Sequence of chain 4.A:
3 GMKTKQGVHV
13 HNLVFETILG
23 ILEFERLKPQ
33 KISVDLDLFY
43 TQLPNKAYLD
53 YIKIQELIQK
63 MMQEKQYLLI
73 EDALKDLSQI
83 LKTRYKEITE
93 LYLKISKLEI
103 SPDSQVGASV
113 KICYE

Sequence of chain 1.A:
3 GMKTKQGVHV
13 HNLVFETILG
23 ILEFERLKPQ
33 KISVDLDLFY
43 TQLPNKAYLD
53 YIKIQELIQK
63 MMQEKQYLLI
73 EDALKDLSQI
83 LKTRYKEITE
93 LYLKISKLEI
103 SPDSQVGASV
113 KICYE

This protein binds this small molecule.
Small molecule (SMILES): Nc1nc2nccnc2c(=O)[nH]1

Binding-site contacts:
Ligand atom C4 contacts residue LEU71 of chain 4.A at 3.6 Å (hydrophobic).
Ligand atom C3 contacts residue GLU73 of chain 4.A at 3.6 Å.
Ligand atom N1 contacts residue TYR50 of chain 1.A at 3.4 Å.
Ligand atom N2 contacts residue GLU73 of chain 4.A at 2.9 Å (salt-bridge).
Ligand atom N6 contacts residue LEU51 of chain 1.A at 2.9 Å (h-bond).
Ligand atom C2 contacts residue TYR50 of chain 1.A at 3.7 Å (hydrophobic).
Ligand atom C4 contacts residue ILE72 of chain 4.A at 4.0 Å (hydrophobic).
Ligand atom C6 contacts residue ILE54 of chain 1.A at 4.0 Å (hydrophobic).
Ligand atom N4 contacts residue ILE23 of chain 4.A at 3.8 Å.
Ligand atom O4 contacts residue LYS99 of chain 4.A at 4.1 Å.
Ligand atom O4 contacts residue ILE72 of chain 4.A at 2.9 Å (h-bond).
Ligand atom N1 contacts residue TYR53 of chain 1.A at 3.2 Å.
Ligand atom C5 contacts residue ILE23 of chain 4.A at 3.8 Å (hydrophobic).
Ligand atom N4 contacts residue TYR53 of chain 1.A at 3.3 Å (h-bond).
Ligand atom N6 contacts residue TYR53 of chain 1.A at 4.1 Å.
Ligand atom N3 contacts residue TYR50 of chain 1.A at 3.7 Å.
Ligand atom C6 contacts residue ASP52 of chain 1.A at 3.2 Å.
Ligand atom C1 contacts residue TYR53 of chain 1.A at 3.2 Å (hydrophobic).
Ligand atom O4 contacts residue GLU73 of chain 4.A at 3.8 Å.
Ligand atom O4 contacts residue LEU71 of chain 4.A at 3.5 Å.
Ligand atom C6 contacts residue TYR53 of chain 1.A at 3.5 Å (hydrophobic).
Ligand atom C4 contacts residue TYR53 of chain 1.A at 3.6 Å (hydrophobic).
Ligand atom C2 contacts residue TYR53 of chain 1.A at 3.1 Å (hydrophobic).
Ligand atom N4 contacts residue LYS99 of chain 4.A at 3.7 Å.
Ligand atom N2 contacts residue LEU71 of chain 4.A at 4.0 Å.
Ligand atom N6 contacts residue VAL10 of chain 1.A at 3.9 Å.
Ligand atom C1 contacts residue LEU71 of chain 4.A at 4.1 Å (hydrophobic).
Ligand atom C4 contacts residue GLU73 of chain 4.A at 3.7 Å.
Ligand atom N1 contacts residue LEU51 of chain 1.A at 3.6 Å (h-bond).
Ligand atom N3 contacts residue ASP52 of chain 1.A at 2.7 Å (salt-bridge).
Ligand atom C3 contacts residue TYR50 of chain 1.A at 3.6 Å (hydrophobic).
Ligand atom C2 contacts residue ASP52 of chain 1.A at 3.8 Å.
Ligand atom N6 contacts residue GLU73 of chain 4.A at 2.7 Å (salt-bridge).
Ligand atom C3 contacts residue LEU51 of chain 1.A at 3.7 Å (hydrophobic).
Ligand atom N2 contacts residue TYR53 of chain 1.A at 3.8 Å.
Ligand atom C5 contacts residue TYR53 of chain 1.A at 3.2 Å (hydrophobic).
Ligand atom N3 contacts residue TYR53 of chain 1.A at 3.5 Å.
Ligand atom N6 contacts residue TYR50 of chain 1.A at 4.0 Å.
Ligand atom C3 contacts residue TYR53 of chain 1.A at 3.5 Å (hydrophobic).
Ligand atom N1 contacts residue ASP52 of chain 1.A at 3.5 Å.